The small molecule below binds the protein below.
Small molecule (SMILES): N#Cc1cccnc1N1CC[C@H]2OC(N)=N[C@@]2(c2ccc(F)cc2F)C1

Binding-site contacts:
Ligand atom C22 contacts residue TYR79 of chain 1.A at 4.0 Å (hydrophobic).
Ligand atom C14 contacts residue GLY238 of chain 1.A at 3.9 Å.
Ligand atom C18 contacts residue ACT1 of chain 1.C at 4.0 Å.
Ligand atom C3 contacts residue SER43 of chain 1.A at 3.5 Å.
Ligand atom C11 contacts residue ASP40 of chain 1.A at 4.0 Å.
Ligand atom C21 contacts residue PHE116 of chain 1.A at 3.9 Å (hydrophobic).
Ligand atom C1 contacts residue SER43 of chain 1.A at 3.7 Å.
Ligand atom C9 contacts residue TYR79 of chain 1.A at 4.0 Å (hydrophobic).
Ligand atom C20 contacts residue PHE116 of chain 1.A at 3.9 Å (hydrophobic).
Ligand atom C19 contacts residue LEU38 of chain 1.A at 3.5 Å (hydrophobic).
Ligand atom C18 contacts residue ASP40 of chain 1.A at 4.0 Å.
Ligand atom C2 contacts residue SER43 of chain 1.A at 3.4 Å.
Ligand atom C18 contacts residue LEU38 of chain 1.A at 4.0 Å (hydrophobic).
Ligand atom C21 contacts residue TYR79 of chain 1.A at 3.9 Å (hydrophobic).
Ligand atom C14 contacts residue ASP40 of chain 1.A at 3.4 Å.
Ligand atom N16 contacts residue ASP40 of chain 1.A at 2.7 Å (salt-bridge).
Ligand atom N13 contacts residue ASP40 of chain 1.A at 2.7 Å (salt-bridge).
Ligand atom F24 contacts residue ACT1 of chain 1.C at 3.6 Å.
Ligand atom F24 contacts residue PHE116 of chain 1.A at 3.1 Å.
Ligand atom C20 contacts residue TRP123 of chain 1.A at 4.0 Å (hydrophobic).
Ligand atom C18 contacts residue ILE126 of chain 1.A at 3.8 Å (hydrophobic).
Ligand atom N16 contacts residue ASP236 of chain 1.A at 2.8 Å (salt-bridge).
Ligand atom N5 contacts residue SER43 of chain 1.A at 4.0 Å.
Ligand atom N16 contacts residue GLY238 of chain 1.A at 3.8 Å.
Ligand atom N16 contacts residue GLY42 of chain 1.A at 3.7 Å.
Ligand atom O15 contacts residue GLY238 of chain 1.A at 4.0 Å.
Ligand atom C20 contacts residue ACT1 of chain 1.C at 3.4 Å.
Ligand atom C6 contacts residue SER43 of chain 1.A at 4.0 Å.
Ligand atom C19 contacts residue ACT1 of chain 1.C at 3.3 Å.
Ligand atom F24 contacts residue ILE118 of chain 1.A at 3.9 Å.
Ligand atom C25 contacts residue VAL77 of chain 1.A at 4.0 Å (hydrophobic).
Ligand atom N26 contacts residue TRP84 of chain 1.A at 3.2 Å (h-bond).
Ligand atom C4 contacts residue SER43 of chain 1.A at 3.8 Å.
Ligand atom F24 contacts residue TRP123 of chain 1.A at 3.1 Å.
Ligand atom O15 contacts residue THR239 of chain 1.A at 4.0 Å.
Ligand atom O15 contacts residue ASP236 of chain 1.A at 3.9 Å.
Ligand atom F23 contacts residue TYR79 of chain 1.A at 2.9 Å.
Ligand atom N5 contacts residue GLY42 of chain 1.A at 3.7 Å.
Ligand atom C6 contacts residue GLY42 of chain 1.A at 3.8 Å.
Ligand atom C14 contacts residue ASP236 of chain 1.A at 3.8 Å.

Sequence of chain 1.A:
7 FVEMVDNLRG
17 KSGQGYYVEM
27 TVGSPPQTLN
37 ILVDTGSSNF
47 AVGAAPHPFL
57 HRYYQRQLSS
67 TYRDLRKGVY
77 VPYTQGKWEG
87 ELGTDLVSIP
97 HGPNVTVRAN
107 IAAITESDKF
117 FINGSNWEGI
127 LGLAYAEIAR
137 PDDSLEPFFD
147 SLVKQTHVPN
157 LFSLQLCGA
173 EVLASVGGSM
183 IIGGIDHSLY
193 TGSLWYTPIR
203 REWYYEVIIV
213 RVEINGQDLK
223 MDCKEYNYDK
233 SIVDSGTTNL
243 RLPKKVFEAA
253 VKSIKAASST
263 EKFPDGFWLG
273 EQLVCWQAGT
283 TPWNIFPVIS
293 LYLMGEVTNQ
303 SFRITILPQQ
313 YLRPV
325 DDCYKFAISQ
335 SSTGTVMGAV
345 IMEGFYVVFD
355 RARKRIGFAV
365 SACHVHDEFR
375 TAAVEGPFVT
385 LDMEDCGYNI